Binding-site contacts:
Ligand atom C5 contacts residue LYS174 of chain 1.A at 4.2 Å.
Ligand atom C8 contacts residue ASN205 of chain 1.A at 4.4 Å.
Ligand atom C4 contacts residue ASN205 of chain 1.A at 4.2 Å.
Ligand atom C6 contacts residue LYS174 of chain 1.A at 4.1 Å.
Ligand atom C5 contacts residue ASN205 of chain 1.A at 3.7 Å.
Ligand atom C3 contacts residue ASN205 of chain 1.A at 3.8 Å.
Ligand atom C1 contacts residue ASN205 of chain 1.A at 1.4 Å.
Ligand atom O5 contacts residue ASN205 of chain 1.A at 2.4 Å (h-bond).
Ligand atom O7 contacts residue ASN205 of chain 1.A at 4.5 Å.
Ligand atom N2 contacts residue SER202 of chain 1.A at 3.8 Å.
Ligand atom O5 contacts residue LYS174 of chain 1.A at 4.3 Å.
Ligand atom C8 contacts residue SER202 of chain 1.A at 3.1 Å.
Ligand atom C8 contacts residue ARG204 of chain 1.A at 4.4 Å.
Ligand atom C7 contacts residue SER202 of chain 1.A at 3.4 Å.
Ligand atom C2 contacts residue ASN205 of chain 1.A at 2.5 Å.
Ligand atom O7 contacts residue SER202 of chain 1.A at 3.9 Å.
Ligand atom C7 contacts residue ASN205 of chain 1.A at 4.0 Å.
Ligand atom N2 contacts residue ASN205 of chain 1.A at 2.9 Å (h-bond).

Sequence of chain 1.A:
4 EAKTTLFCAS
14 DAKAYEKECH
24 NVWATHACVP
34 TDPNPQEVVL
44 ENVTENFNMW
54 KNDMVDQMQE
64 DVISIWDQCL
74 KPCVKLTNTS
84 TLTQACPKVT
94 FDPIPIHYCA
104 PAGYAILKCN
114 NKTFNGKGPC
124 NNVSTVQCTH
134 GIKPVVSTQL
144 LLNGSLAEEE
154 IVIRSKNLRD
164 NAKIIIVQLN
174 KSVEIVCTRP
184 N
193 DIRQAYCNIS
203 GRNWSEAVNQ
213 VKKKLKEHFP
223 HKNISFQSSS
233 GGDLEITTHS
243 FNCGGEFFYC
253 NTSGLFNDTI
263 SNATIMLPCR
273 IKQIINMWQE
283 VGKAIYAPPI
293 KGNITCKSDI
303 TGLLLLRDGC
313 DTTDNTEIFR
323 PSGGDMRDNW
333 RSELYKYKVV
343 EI

This small molecule binds to this protein.
Small molecule (SMILES): CC(=O)N[C@@H]1[C@@H](O)[C@H](O)[C@@H](CO)O[C@H]1O